The small molecule below binds the protein below.
Small molecule (SMILES): CC(=O)N[C@@H]1[C@@H](O)[C@H](O)[C@@H](CO)O[C@H]1O

Sequence of chain 1.D:
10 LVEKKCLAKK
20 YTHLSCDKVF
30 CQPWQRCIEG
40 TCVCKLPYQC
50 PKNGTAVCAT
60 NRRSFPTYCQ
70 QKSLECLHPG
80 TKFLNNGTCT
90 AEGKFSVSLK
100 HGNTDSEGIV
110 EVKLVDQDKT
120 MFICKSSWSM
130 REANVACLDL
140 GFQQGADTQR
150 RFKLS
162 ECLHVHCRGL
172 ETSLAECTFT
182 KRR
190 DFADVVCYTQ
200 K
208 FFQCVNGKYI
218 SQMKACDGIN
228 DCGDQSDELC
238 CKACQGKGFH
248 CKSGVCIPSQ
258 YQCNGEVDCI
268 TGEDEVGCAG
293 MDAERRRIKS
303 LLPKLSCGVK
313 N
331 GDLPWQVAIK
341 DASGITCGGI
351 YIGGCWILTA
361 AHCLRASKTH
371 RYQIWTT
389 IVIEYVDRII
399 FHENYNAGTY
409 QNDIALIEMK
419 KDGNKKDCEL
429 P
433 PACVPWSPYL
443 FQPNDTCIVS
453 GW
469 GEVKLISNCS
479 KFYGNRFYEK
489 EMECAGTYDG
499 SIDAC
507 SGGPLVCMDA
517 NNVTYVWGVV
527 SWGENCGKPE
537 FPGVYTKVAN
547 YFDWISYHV

Binding-site contacts:
Ligand atom N2 contacts residue ASN52 of chain 1.D at 2.9 Å (h-bond).
Ligand atom C6 contacts residue ASN52 of chain 1.D at 4.5 Å.
Ligand atom C1 contacts residue ASN52 of chain 1.D at 1.4 Å.
Ligand atom O7 contacts residue ASN52 of chain 1.D at 4.4 Å.
Ligand atom C3 contacts residue ASN52 of chain 1.D at 3.8 Å.
Ligand atom C5 contacts residue ASN52 of chain 1.D at 3.6 Å.
Ligand atom O5 contacts residue ASN52 of chain 1.D at 2.4 Å (h-bond).
Ligand atom C4 contacts residue ASN52 of chain 1.D at 4.3 Å.
Ligand atom C2 contacts residue ASN52 of chain 1.D at 2.5 Å.
Ligand atom C7 contacts residue ASN52 of chain 1.D at 3.8 Å.